Sequence of chain 1.A:
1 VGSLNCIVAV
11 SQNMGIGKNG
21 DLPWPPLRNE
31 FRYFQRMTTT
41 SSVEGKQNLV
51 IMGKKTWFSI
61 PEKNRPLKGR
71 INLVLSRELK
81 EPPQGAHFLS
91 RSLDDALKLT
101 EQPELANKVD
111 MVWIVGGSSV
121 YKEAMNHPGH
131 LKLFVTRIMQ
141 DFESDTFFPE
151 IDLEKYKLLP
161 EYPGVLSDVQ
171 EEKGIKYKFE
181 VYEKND

A protein and the small-molecule ligand that binds it are described below.
Small molecule (SMILES): CN(Cc1cnc2nc(N)nc(N)c2n1)c1ccc(C(=O)N[C@@H](CCC(=O)O)C(=O)O)cc1

Binding-site contacts:
Ligand atom O2 contacts residue LEU67 of chain 1.A at 3.7 Å.
Ligand atom C7 contacts residue PHE31 of chain 1.A at 3.6 Å (hydrophobic).
Ligand atom C16 contacts residue PRO61 of chain 1.A at 3.6 Å (hydrophobic).
Ligand atom N3 contacts residue VAL8 of chain 1.A at 3.2 Å.
Ligand atom C4A contacts residue PHE34 of chain 1.A at 3.7 Å (hydrophobic).
Ligand atom C7 contacts residue LEU22 of chain 1.A at 3.6 Å (hydrophobic).
Ligand atom N1 contacts residue GLU30 of chain 1.A at 2.9 Å (salt-bridge).
Ligand atom O1 contacts residue ARG70 of chain 1.A at 2.7 Å (salt-bridge).
Ligand atom N1 contacts residue ALA9 of chain 1.A at 3.6 Å.
Ligand atom N5 contacts residue NDP1 of chain 1.B at 3.4 Å.
Ligand atom C8A contacts residue NDP1 of chain 1.B at 3.6 Å.
Ligand atom C4A contacts residue NDP1 of chain 1.B at 3.3 Å.
Ligand atom C4 contacts residue PHE34 of chain 1.A at 3.5 Å (hydrophobic).
Ligand atom OE1 contacts residue PHE31 of chain 1.A at 3.4 Å.
Ligand atom C2 contacts residue ALA9 of chain 1.A at 3.7 Å (hydrophobic).
Ligand atom O2 contacts residue ARG70 of chain 1.A at 2.4 Å (salt-bridge).
Ligand atom O2 contacts residue PHE34 of chain 1.A at 3.5 Å.
Ligand atom NA4 contacts residue ILE7 of chain 1.A at 2.7 Å (h-bond).
Ligand atom NA2 contacts residue ALA9 of chain 1.A at 3.7 Å.
Ligand atom C12 contacts residue PHE34 of chain 1.A at 3.7 Å (hydrophobic).
Ligand atom CT contacts residue ARG70 of chain 1.A at 3.1 Å.
Ligand atom N3 contacts residue ILE7 of chain 1.A at 3.5 Å.
Ligand atom CM contacts residue SER59 of chain 1.A at 3.6 Å.
Ligand atom C2 contacts residue VAL8 of chain 1.A at 3.6 Å (hydrophobic).
Ligand atom N3 contacts residue PHE34 of chain 1.A at 3.6 Å.
Ligand atom NA4 contacts residue TYR121 of chain 1.A at 3.3 Å (h-bond).
Ligand atom O contacts residue ILE60 of chain 1.A at 3.7 Å.
Ligand atom NA2 contacts residue THR136 of chain 1.A at 3.5 Å (h-bond).
Ligand atom C14 contacts residue PHE31 of chain 1.A at 3.7 Å (hydrophobic).
Ligand atom O contacts residue ASN64 of chain 1.A at 2.8 Å (h-bond).
Ligand atom C15 contacts residue PHE31 of chain 1.A at 3.5 Å (hydrophobic).
Ligand atom C4 contacts residue NDP1 of chain 1.B at 3.3 Å.
Ligand atom NA4 contacts residue VAL115 of chain 1.A at 3.2 Å (h-bond).
Ligand atom NA2 contacts residue VAL8 of chain 1.A at 3.4 Å.
Ligand atom NA4 contacts residue PHE34 of chain 1.A at 3.6 Å.
Ligand atom O1 contacts residue GLN35 of chain 1.A at 3.3 Å (h-bond).
Ligand atom N3 contacts residue NDP1 of chain 1.B at 3.7 Å.
Ligand atom C16 contacts residue PHE31 of chain 1.A at 3.5 Å (hydrophobic).
Ligand atom C4 contacts residue ILE7 of chain 1.A at 3.6 Å (hydrophobic).
Ligand atom NA2 contacts residue GLU30 of chain 1.A at 3.3 Å (salt-bridge).